A small-molecule ligand and the protein it binds are described below.
Small molecule (SMILES): N[C@H](Cc1ccccc1)C(=O)N1CCC[C@H]1C(=O)NCc1cc(Cl)ccn1

Binding-site contacts:
Ligand atom O25 contacts residue TRP227 of chain 1.B at 3.1 Å.
Ligand atom C9 contacts residue TRP227 of chain 1.B at 3.6 Å (hydrophobic).
Ligand atom CL27 contacts residue TRP227 of chain 1.B at 3.2 Å.
Ligand atom C14 contacts residue HIS43 of chain 1.B at 3.3 Å.
Ligand atom C17 contacts residue GLY230 of chain 1.B at 3.7 Å.
Ligand atom C7 contacts residue GLY228 of chain 1.B at 3.8 Å.
Ligand atom C15 contacts residue TRP50 of chain 1.B at 3.5 Å (hydrophobic).
Ligand atom C2 contacts residue TYR47 of chain 1.B at 3.5 Å (hydrophobic).
Ligand atom C10 contacts residue TRP227 of chain 1.B at 3.7 Å (hydrophobic).
Ligand atom C20 contacts residue GLY228 of chain 1.B at 3.8 Å.
Ligand atom C4 contacts residue ASN95 of chain 1.B at 3.8 Å.
Ligand atom C18 contacts residue GLY228 of chain 1.B at 3.7 Å.
Ligand atom C8 contacts residue GLY228 of chain 1.B at 3.7 Å.
Ligand atom C17 contacts residue ALA200 of chain 1.B at 3.4 Å (hydrophobic).
Ligand atom C3 contacts residue GLU94 of chain 1.B at 3.4 Å.
Ligand atom N21 contacts residue GLY228 of chain 1.B at 3.1 Å (h-bond).
Ligand atom C20 contacts residue SER226 of chain 1.B at 3.7 Å.
Ligand atom C18 contacts residue ASP199 of chain 1.B at 3.9 Å.
Ligand atom N23 contacts residue TRP227 of chain 1.B at 3.6 Å.
Ligand atom C18 contacts residue ALA200 of chain 1.B at 3.5 Å (hydrophobic).
Ligand atom CL27 contacts residue PHE239 of chain 1.B at 3.3 Å.
Ligand atom C11 contacts residue SER226 of chain 1.B at 3.8 Å.
Ligand atom C20 contacts residue VAL225 of chain 1.B at 3.5 Å (hydrophobic).
Ligand atom N23 contacts residue SER205 of chain 1.B at 3.3 Å (h-bond).
Ligand atom C12 contacts residue SER205 of chain 1.B at 3.0 Å.
Ligand atom C19 contacts residue GLY228 of chain 1.B at 3.7 Å.
Ligand atom C19 contacts residue VAL225 of chain 1.B at 3.8 Å (hydrophobic).
Ligand atom C19 contacts residue TRP227 of chain 1.B at 3.4 Å (hydrophobic).
Ligand atom C3 contacts residue ASN95 of chain 1.B at 3.9 Å.
Ligand atom C14 contacts residue LEU96 of chain 1.B at 3.8 Å (hydrophobic).
Ligand atom C20 contacts residue TRP227 of chain 1.B at 3.4 Å (hydrophobic).
Ligand atom CL27 contacts residue VAL225 of chain 1.B at 3.5 Å.
Ligand atom CL27 contacts residue GLY238 of chain 1.B at 3.7 Å.
Ligand atom C10 contacts residue SER226 of chain 1.B at 3.6 Å.
Ligand atom C9 contacts residue GLY228 of chain 1.B at 3.6 Å.
Ligand atom C5 contacts residue TRP227 of chain 1.B at 3.5 Å (hydrophobic).
Ligand atom N23 contacts residue SER226 of chain 1.B at 3.0 Å (h-bond).
Ligand atom C18 contacts residue TRP227 of chain 1.B at 3.8 Å (hydrophobic).
Ligand atom C17 contacts residue GLY228 of chain 1.B at 3.8 Å.
Ligand atom O25 contacts residue GLY228 of chain 1.B at 2.8 Å (h-bond).

Sequence of chain 1.B:
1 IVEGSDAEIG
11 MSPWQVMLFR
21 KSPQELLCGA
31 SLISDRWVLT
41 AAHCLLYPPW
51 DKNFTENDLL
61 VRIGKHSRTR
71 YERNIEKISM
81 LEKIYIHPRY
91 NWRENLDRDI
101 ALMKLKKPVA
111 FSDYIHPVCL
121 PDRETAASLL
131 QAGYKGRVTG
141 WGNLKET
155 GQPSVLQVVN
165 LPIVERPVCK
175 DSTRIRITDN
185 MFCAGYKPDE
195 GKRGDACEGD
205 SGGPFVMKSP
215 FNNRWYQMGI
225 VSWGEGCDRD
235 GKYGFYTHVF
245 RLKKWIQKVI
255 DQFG